Binding-site contacts:
Ligand atom C7 contacts residue ILE99 of chain 1.C at 4.0 Å (hydrophobic).
Ligand atom N24 contacts residue ILE99 of chain 1.C at 3.9 Å.
Ligand atom C21 contacts residue TYR103 of chain 1.C at 4.0 Å (hydrophobic).
Ligand atom C22 contacts residue ASN157 of chain 1.C at 4.1 Å.
Ligand atom C1 contacts residue TYR103 of chain 1.C at 3.3 Å (hydrophobic).
Ligand atom C8 contacts residue ILE100 of chain 1.C at 4.2 Å (hydrophobic).
Ligand atom C20 contacts residue TYR123 of chain 1.C at 4.2 Å (hydrophobic).
Ligand atom C14 contacts residue TYR103 of chain 1.C at 3.3 Å (hydrophobic).
Ligand atom C14 contacts residue PHE162 of chain 1.A at 3.7 Å (hydrophobic).
Ligand atom C2 contacts residue TYR103 of chain 1.C at 3.5 Å (hydrophobic).
Ligand atom C6 contacts residue TYR103 of chain 1.C at 4.1 Å (hydrophobic).
Ligand atom C3 contacts residue PHE162 of chain 1.A at 4.1 Å (hydrophobic).
Ligand atom C4 contacts residue TYR103 of chain 1.C at 3.4 Å (hydrophobic).
Ligand atom N24 contacts residue GLU90 of chain 1.C at 3.7 Å.
Ligand atom N23 contacts residue PHE162 of chain 1.A at 3.9 Å.
Ligand atom C8 contacts residue ILE99 of chain 1.C at 3.7 Å (hydrophobic).
Ligand atom C16 contacts residue ASN157 of chain 1.C at 2.9 Å.
Ligand atom C9 contacts residue ILE99 of chain 1.C at 3.9 Å (hydrophobic).
Ligand atom C1 contacts residue PHE162 of chain 1.A at 3.9 Å (hydrophobic).
Ligand atom C3 contacts residue TYR103 of chain 1.C at 3.6 Å (hydrophobic).
Ligand atom C4 contacts residue PHE162 of chain 1.A at 3.9 Å (hydrophobic).
Ligand atom N5 contacts residue TYR103 of chain 1.C at 3.7 Å.
Ligand atom N23 contacts residue THR161 of chain 1.A at 4.0 Å.
Ligand atom C18 contacts residue TYR123 of chain 1.C at 3.7 Å (hydrophobic).
Ligand atom C22 contacts residue GLU120 of chain 1.C at 2.7 Å.
Ligand atom C19 contacts residue TYR123 of chain 1.C at 3.4 Å (hydrophobic).
Ligand atom C12 contacts residue PHE162 of chain 1.A at 4.1 Å (hydrophobic).
Ligand atom C13 contacts residue TYR103 of chain 1.C at 3.4 Å (hydrophobic).
Ligand atom C15 contacts residue ASN157 of chain 1.C at 4.2 Å.
Ligand atom C13 contacts residue PHE162 of chain 1.A at 3.7 Å (hydrophobic).
Ligand atom N5 contacts residue GLU120 of chain 1.C at 4.0 Å.
Ligand atom C17 contacts residue ASN157 of chain 1.C at 3.1 Å.
Ligand atom C20 contacts residue TYR103 of chain 1.C at 4.2 Å (hydrophobic).
Ligand atom C2 contacts residue PHE162 of chain 1.A at 4.1 Å (hydrophobic).
Ligand atom N24 contacts residue ILE100 of chain 1.C at 4.1 Å.
Ligand atom C22 contacts residue PHE162 of chain 1.A at 4.1 Å (hydrophobic).
Ligand atom C9 contacts residue ILE100 of chain 1.C at 3.4 Å (hydrophobic).
Ligand atom C21 contacts residue GLU120 of chain 1.C at 2.5 Å.
Ligand atom N24 contacts residue GLN96 of chain 1.C at 2.9 Å (h-bond).
Ligand atom C12 contacts residue TYR103 of chain 1.C at 4.2 Å (hydrophobic).

Sequence of chain 1.C:
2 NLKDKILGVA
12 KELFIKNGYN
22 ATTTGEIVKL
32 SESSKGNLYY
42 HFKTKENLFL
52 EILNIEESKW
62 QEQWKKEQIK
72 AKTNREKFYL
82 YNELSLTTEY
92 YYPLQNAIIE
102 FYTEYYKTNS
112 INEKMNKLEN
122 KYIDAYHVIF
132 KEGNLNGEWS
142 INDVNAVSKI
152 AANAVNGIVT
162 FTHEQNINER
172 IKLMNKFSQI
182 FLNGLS

Sequence of chain 1.A:
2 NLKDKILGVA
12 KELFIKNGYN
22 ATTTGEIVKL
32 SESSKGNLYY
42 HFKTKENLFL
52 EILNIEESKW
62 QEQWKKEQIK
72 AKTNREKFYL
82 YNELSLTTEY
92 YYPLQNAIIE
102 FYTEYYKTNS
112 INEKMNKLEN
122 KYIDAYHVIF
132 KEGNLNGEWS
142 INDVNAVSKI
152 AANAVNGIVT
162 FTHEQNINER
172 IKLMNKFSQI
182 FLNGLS

A small-molecule ligand and the protein it binds are described below.
Small molecule (SMILES): CC[n+]1c(-c2ccccc2)c2cc(N)ccc2c2ccc(N)cc21